A protein and the small-molecule ligand that binds it are described below.
Small molecule (SMILES): CC(=O)N[C@H]1[C@H](O[C@H]2[C@H](O)[C@@H](NC(C)=O)CO[C@@H]2CO)O[C@H](CO)[C@@H](O)[C@@H]1O

Sequence of chain 1.H:
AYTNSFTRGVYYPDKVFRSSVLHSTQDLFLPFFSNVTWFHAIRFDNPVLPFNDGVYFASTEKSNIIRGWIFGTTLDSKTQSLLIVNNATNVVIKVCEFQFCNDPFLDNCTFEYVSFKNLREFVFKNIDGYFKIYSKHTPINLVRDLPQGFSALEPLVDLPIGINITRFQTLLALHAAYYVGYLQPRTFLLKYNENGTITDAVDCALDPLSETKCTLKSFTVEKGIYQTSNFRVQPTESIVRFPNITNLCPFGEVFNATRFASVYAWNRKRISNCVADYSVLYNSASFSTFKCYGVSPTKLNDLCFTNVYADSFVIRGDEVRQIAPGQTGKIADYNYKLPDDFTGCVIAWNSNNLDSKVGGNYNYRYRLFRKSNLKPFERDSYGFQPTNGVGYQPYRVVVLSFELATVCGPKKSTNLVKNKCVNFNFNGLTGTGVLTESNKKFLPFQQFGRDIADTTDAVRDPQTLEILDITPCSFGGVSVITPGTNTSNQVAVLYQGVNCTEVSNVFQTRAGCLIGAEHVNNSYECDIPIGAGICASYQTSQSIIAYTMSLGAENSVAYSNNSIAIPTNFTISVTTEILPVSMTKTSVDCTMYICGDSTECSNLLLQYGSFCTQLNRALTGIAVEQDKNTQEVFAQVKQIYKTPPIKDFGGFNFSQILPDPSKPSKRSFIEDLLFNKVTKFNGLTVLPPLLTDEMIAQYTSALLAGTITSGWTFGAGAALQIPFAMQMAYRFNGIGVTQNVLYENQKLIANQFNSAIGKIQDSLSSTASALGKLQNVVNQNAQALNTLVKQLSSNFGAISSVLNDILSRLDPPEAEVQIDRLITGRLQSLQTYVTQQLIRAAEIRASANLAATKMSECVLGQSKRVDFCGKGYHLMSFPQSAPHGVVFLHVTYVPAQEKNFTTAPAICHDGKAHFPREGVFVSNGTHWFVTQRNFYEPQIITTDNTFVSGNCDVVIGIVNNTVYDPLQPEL

Binding-site contacts:
Ligand atom C6 contacts residue GLN584 of chain 1.H at 3.2 Å.
Ligand atom N2 contacts residue GLN584 of chain 1.H at 4.4 Å.
Ligand atom O5 contacts residue GLN584 of chain 1.H at 3.9 Å.
Ligand atom C1 contacts residue ASN335 of chain 1.H at 1.4 Å.
Ligand atom C8 contacts residue ASN338 of chain 1.H at 4.4 Å.
Ligand atom C2 contacts residue ASN335 of chain 1.H at 2.5 Å.
Ligand atom C5 contacts residue ASN335 of chain 1.H at 3.6 Å.
Ligand atom C7 contacts residue ASN338 of chain 1.H at 4.2 Å.
Ligand atom C8 contacts residue ASN335 of chain 1.H at 3.3 Å.
Ligand atom O7 contacts residue THR337 of chain 1.H at 3.6 Å (h-bond).
Ligand atom O7 contacts residue ASN335 of chain 1.H at 3.0 Å (h-bond).
Ligand atom O6 contacts residue GLN584 of chain 1.H at 3.9 Å.
Ligand atom C7 contacts residue THR337 of chain 1.H at 4.5 Å.
Ligand atom C8 contacts residue PRO334 of chain 1.H at 4.4 Å (hydrophobic).
Ligand atom O3 contacts residue ASN335 of chain 1.H at 4.2 Å.
Ligand atom O7 contacts residue ASN338 of chain 1.H at 3.2 Å.
Ligand atom C4 contacts residue ASN335 of chain 1.H at 4.2 Å.
Ligand atom O5 contacts residue ASN335 of chain 1.H at 2.4 Å (h-bond).
Ligand atom C7 contacts residue ASN335 of chain 1.H at 3.5 Å.
Ligand atom C8 contacts residue GLN584 of chain 1.H at 4.3 Å.
Ligand atom C5 contacts residue GLN584 of chain 1.H at 3.5 Å.
Ligand atom C3 contacts residue ASN335 of chain 1.H at 3.7 Å.
Ligand atom N2 contacts residue ASN335 of chain 1.H at 3.2 Å (h-bond).